Binding-site contacts:
Ligand atom C6 contacts residue PHE629 of chain 6.B at 4.1 Å (hydrophobic).
Ligand atom C6 contacts residue PHE629 of chain 6.E at 4.4 Å (hydrophobic).
Ligand atom O2 contacts residue HIS630 of chain 6.E at 3.8 Å.
Ligand atom O2 contacts residue HIS628 of chain 6.B at 3.3 Å (h-bond).
Ligand atom N3 contacts residue HIS628 of chain 6.B at 4.4 Å.
Ligand atom N4 contacts residue HIS630 of chain 6.E at 3.4 Å.
Ligand atom C2 contacts residue GLY627 of chain 6.B at 4.2 Å.
Ligand atom O2 contacts residue ASP626 of chain 6.B at 3.7 Å.
Ligand atom O2 contacts residue GLY627 of chain 6.B at 3.5 Å.
Ligand atom C5 contacts residue HIS630 of chain 6.E at 4.3 Å.
Ligand atom C5 contacts residue HIS628 of chain 6.B at 4.1 Å.
Ligand atom C2 contacts residue HIS630 of chain 6.E at 3.4 Å.
Ligand atom N1 contacts residue TRP607 of chain 6.E at 4.4 Å.
Ligand atom C2 contacts residue HIS628 of chain 6.B at 3.3 Å.
Ligand atom N1 contacts residue PHE629 of chain 6.B at 4.2 Å.
Ligand atom C6 contacts residue HIS628 of chain 6.B at 2.9 Å.
Ligand atom C5 contacts residue PHE629 of chain 6.E at 4.1 Å (hydrophobic).
Ligand atom C4 contacts residue HIS630 of chain 6.E at 3.4 Å.
Ligand atom N3 contacts residue HIS630 of chain 6.E at 2.9 Å (h-bond).
Ligand atom N1 contacts residue HIS628 of chain 6.B at 2.3 Å (h-bond).
Ligand atom N1 contacts residue HIS630 of chain 6.E at 4.2 Å.
Ligand atom N4 contacts residue PRO631 of chain 6.E at 4.5 Å.

This protein binds this small molecule.
Small molecule (SMILES): Nc1ccnc(=O)[nH]1

Sequence of chain 6.B:
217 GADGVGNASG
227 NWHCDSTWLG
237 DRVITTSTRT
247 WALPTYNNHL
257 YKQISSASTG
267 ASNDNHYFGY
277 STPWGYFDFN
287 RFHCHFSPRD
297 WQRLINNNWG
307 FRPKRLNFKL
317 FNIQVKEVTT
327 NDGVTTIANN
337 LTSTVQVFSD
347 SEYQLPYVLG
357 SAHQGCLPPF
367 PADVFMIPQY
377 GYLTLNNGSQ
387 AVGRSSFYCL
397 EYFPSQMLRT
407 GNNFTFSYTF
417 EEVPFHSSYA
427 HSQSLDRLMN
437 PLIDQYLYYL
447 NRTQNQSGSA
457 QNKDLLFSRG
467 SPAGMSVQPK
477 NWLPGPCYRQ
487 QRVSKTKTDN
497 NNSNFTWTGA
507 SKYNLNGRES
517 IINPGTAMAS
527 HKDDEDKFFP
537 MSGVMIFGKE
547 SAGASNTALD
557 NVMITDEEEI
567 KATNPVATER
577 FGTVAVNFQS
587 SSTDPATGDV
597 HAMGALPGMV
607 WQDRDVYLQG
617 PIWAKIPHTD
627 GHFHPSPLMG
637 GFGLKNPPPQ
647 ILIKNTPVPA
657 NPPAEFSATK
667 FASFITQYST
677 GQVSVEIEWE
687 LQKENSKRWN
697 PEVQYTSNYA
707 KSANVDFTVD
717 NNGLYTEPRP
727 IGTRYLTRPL

Sequence of chain 6.E:
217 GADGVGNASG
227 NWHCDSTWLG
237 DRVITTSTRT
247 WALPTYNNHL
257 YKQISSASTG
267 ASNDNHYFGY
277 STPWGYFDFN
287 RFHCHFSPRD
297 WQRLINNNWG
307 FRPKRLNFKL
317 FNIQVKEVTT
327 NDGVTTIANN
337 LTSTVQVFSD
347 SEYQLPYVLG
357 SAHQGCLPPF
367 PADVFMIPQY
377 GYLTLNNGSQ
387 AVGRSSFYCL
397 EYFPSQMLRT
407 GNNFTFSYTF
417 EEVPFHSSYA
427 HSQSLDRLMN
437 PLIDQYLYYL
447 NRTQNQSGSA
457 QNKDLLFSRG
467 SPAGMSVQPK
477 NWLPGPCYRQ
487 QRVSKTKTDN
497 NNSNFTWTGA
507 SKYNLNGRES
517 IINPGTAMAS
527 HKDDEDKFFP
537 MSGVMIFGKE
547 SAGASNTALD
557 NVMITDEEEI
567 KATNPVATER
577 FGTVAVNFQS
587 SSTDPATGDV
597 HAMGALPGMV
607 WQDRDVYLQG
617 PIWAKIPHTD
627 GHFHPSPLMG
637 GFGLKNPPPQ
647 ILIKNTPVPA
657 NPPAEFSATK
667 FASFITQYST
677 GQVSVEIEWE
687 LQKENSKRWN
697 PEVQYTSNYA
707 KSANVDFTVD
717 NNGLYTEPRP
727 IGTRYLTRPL